A protein and the small-molecule ligand that binds it are described below.
Small molecule (SMILES): CSCC[C@H](N)C(=O)O

Sequence of chain 2.B:
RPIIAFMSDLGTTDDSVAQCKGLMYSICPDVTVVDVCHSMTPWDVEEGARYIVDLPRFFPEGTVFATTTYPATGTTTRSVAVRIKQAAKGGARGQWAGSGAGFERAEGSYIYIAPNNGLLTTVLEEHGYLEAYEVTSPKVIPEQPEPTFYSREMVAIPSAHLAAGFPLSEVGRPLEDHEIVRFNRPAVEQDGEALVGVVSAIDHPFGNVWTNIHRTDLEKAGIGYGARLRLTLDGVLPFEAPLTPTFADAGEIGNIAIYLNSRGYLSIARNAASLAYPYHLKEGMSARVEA

Sequence of chain 2.A:
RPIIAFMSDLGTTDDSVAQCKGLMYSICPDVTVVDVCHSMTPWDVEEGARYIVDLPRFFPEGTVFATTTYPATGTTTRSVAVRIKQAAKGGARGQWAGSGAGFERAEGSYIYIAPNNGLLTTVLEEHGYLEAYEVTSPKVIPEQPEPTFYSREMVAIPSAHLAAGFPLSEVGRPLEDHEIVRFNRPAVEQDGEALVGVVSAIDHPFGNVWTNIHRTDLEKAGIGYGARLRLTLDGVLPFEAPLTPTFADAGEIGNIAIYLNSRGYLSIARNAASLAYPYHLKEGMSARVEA

Binding-site contacts:
Ligand atom C contacts residue ARG270 of chain 2.B at 4.1 Å.
Ligand atom CG contacts residue LEU17 of chain 2.A at 3.8 Å (hydrophobic).
Ligand atom N contacts residue ASP21 of chain 2.A at 3.3 Å (salt-bridge).
Ligand atom CA contacts residue TRP217 of chain 2.B at 4.0 Å (hydrophobic).
Ligand atom OXT contacts residue ARG270 of chain 2.B at 3.0 Å (salt-bridge).
Ligand atom CE contacts residue PHE254 of chain 2.B at 4.0 Å (hydrophobic).
Ligand atom N contacts residue TRP217 of chain 2.B at 4.4 Å.
Ligand atom C contacts residue ASP210 of chain 2.B at 4.1 Å.
Ligand atom CG contacts residue PHE156 of chain 2.A at 4.4 Å (hydrophobic).
Ligand atom CB contacts residue SER23 of chain 2.A at 3.3 Å.
Ligand atom SD contacts residue THR155 of chain 2.A at 3.6 Å (h-bond).
Ligand atom OXT contacts residue ASP21 of chain 2.A at 3.5 Å (salt-bridge).
Ligand atom C contacts residue ASP21 of chain 2.A at 4.4 Å.
Ligand atom O contacts residue TRP217 of chain 2.B at 3.7 Å.
Ligand atom OXT contacts residue SER23 of chain 2.A at 3.4 Å (h-bond).
Ligand atom CE contacts residue ASP210 of chain 2.B at 3.2 Å.
Ligand atom CA contacts residue ASP21 of chain 2.A at 4.4 Å.
Ligand atom O contacts residue SER269 of chain 2.B at 2.4 Å (h-bond).
Ligand atom OXT contacts residue SER269 of chain 2.B at 3.7 Å.
Ligand atom CE contacts residue 3D11 of chain 2.E at 4.0 Å.
Ligand atom CB contacts residue PHE156 of chain 2.A at 4.0 Å (hydrophobic).
Ligand atom N contacts residue ASP210 of chain 2.B at 2.7 Å (salt-bridge).
Ligand atom CG contacts residue PHE213 of chain 2.B at 3.6 Å (hydrophobic).
Ligand atom C contacts residue SER23 of chain 2.A at 3.6 Å.
Ligand atom OXT contacts residue TRP217 of chain 2.B at 2.9 Å.
Ligand atom O contacts residue ARG270 of chain 2.B at 4.2 Å.
Ligand atom OXT contacts residue ASP210 of chain 2.B at 4.1 Å.
Ligand atom CG contacts residue SER23 of chain 2.A at 4.4 Å.
Ligand atom C contacts residue TRP217 of chain 2.B at 3.4 Å (hydrophobic).
Ligand atom CE contacts residue ASN215 of chain 2.B at 3.9 Å.
Ligand atom SD contacts residue PHE213 of chain 2.B at 4.0 Å.
Ligand atom CA contacts residue ASP210 of chain 2.B at 3.4 Å.
Ligand atom SD contacts residue 3D11 of chain 2.E at 3.3 Å.
Ligand atom N contacts residue HIS211 of chain 2.B at 4.4 Å.
Ligand atom CB contacts residue LEU17 of chain 2.A at 4.4 Å (hydrophobic).
Ligand atom CA contacts residue SER23 of chain 2.A at 3.3 Å.
Ligand atom O contacts residue PHE156 of chain 2.A at 4.3 Å.
Ligand atom CG contacts residue 3D11 of chain 2.E at 3.8 Å.
Ligand atom N contacts residue SER23 of chain 2.A at 2.8 Å (h-bond).
Ligand atom C contacts residue SER269 of chain 2.B at 3.4 Å.